Sequence of chain 1.A:
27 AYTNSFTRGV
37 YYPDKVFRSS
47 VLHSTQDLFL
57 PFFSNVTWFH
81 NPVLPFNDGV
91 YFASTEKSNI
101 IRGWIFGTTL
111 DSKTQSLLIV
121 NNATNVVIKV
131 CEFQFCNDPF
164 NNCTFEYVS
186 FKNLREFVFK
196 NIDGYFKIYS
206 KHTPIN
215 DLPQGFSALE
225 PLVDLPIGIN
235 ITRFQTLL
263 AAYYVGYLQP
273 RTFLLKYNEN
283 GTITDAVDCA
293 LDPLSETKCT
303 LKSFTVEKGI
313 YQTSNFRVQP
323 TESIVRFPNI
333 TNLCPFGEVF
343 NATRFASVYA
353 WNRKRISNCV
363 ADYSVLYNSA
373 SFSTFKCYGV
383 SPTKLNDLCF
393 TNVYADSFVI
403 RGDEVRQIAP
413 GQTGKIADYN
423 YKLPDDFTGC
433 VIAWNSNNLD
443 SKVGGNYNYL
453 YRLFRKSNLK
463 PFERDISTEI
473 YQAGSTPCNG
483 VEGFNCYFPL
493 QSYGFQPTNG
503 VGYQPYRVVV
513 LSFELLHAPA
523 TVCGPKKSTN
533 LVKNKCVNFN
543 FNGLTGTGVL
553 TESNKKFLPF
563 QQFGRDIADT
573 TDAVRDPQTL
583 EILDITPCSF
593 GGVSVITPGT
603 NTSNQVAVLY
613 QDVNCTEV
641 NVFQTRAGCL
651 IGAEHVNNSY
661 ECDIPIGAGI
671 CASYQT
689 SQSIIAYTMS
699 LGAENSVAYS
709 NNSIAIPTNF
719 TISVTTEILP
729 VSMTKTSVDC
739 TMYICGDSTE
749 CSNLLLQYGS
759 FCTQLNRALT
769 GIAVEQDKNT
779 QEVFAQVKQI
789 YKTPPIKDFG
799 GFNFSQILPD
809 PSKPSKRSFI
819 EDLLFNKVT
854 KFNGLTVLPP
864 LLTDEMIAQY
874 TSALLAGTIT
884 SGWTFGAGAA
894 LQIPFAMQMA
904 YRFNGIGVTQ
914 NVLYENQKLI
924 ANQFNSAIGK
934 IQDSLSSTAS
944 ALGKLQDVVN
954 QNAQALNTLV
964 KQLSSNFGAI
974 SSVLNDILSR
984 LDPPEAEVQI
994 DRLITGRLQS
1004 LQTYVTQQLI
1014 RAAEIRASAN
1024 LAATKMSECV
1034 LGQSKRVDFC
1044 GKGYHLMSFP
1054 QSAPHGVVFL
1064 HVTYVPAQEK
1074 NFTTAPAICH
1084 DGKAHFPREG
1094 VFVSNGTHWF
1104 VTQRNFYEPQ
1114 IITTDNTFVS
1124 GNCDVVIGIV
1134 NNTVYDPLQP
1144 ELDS

This protein binds this small molecule.
Small molecule (SMILES): CC(=O)N[C@H]1[C@H](O[C@H]2[C@H](O)[C@@H](NC(C)=O)CO[C@@H]2CO)O[C@H](CO)[C@@H](O)[C@@H]1O

Binding-site contacts:
Ligand atom C1 contacts residue THR108 of chain 1.A at 3.7 Å.
Ligand atom O6 contacts residue THR108 of chain 1.A at 4.3 Å.
Ligand atom O5 contacts residue THR108 of chain 1.A at 3.2 Å.
Ligand atom C2 contacts residue ASN234 of chain 1.A at 2.6 Å.
Ligand atom C7 contacts residue ASN234 of chain 1.A at 3.3 Å.
Ligand atom C8 contacts residue ASN234 of chain 1.A at 4.0 Å.
Ligand atom C5 contacts residue THR108 of chain 1.A at 3.9 Å.
Ligand atom O5 contacts residue ASN234 of chain 1.A at 2.4 Å (h-bond).
Ligand atom C3 contacts residue ASN234 of chain 1.A at 3.9 Å.
Ligand atom C6 contacts residue THR108 of chain 1.A at 3.9 Å.
Ligand atom C5 contacts residue THR236 of chain 1.A at 4.0 Å.
Ligand atom C5 contacts residue ASN234 of chain 1.A at 3.7 Å.
Ligand atom O7 contacts residue ASN234 of chain 1.A at 3.6 Å.
Ligand atom C1 contacts residue THR236 of chain 1.A at 4.1 Å.
Ligand atom O5 contacts residue THR236 of chain 1.A at 4.3 Å.
Ligand atom C6 contacts residue THR236 of chain 1.A at 4.2 Å.
Ligand atom C1 contacts residue ASN234 of chain 1.A at 1.5 Å.
Ligand atom N2 contacts residue ASN234 of chain 1.A at 3.0 Å (h-bond).
Ligand atom C4 contacts residue ASN234 of chain 1.A at 4.3 Å.